Sequence of chain 1.A:
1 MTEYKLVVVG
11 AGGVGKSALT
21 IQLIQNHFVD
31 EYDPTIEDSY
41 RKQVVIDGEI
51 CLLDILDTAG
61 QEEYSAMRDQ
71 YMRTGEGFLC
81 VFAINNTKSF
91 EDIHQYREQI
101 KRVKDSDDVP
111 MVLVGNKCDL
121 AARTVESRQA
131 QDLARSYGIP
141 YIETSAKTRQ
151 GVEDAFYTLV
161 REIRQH

This small molecule binds to this protein.
Small molecule (SMILES): Nc1nc2c(ncn2[C@@H]2O[C@H](CO[P](=O)(O)O[P](=O)(O)NP(=O)(O)O)[C@@H](O)[C@H]2O)c(=O)[nH]1

Binding-site contacts:
Ligand atom O3A contacts residue GLY15 of chain 1.A at 3.2 Å (h-bond).
Ligand atom O2' contacts residue PHE28 of chain 1.A at 3.3 Å.
Ligand atom O2B contacts residue SER17 of chain 1.A at 2.9 Å (h-bond).
Ligand atom O3G contacts residue GLY12 of chain 1.A at 3.5 Å.
Ligand atom O1G contacts residue PRO34 of chain 1.A at 3.5 Å.
Ligand atom N3B contacts residue GLY13 of chain 1.A at 3.1 Å (h-bond).
Ligand atom O3' contacts residue ASP30 of chain 1.A at 2.9 Å (salt-bridge).
Ligand atom O2G contacts residue THR35 of chain 1.A at 2.9 Å (h-bond).
Ligand atom O6 contacts residue ASP119 of chain 1.A at 3.5 Å (salt-bridge).
Ligand atom O2G contacts residue MG1 of chain 1.C at 2.0 Å.
Ligand atom O1A contacts residue ALA18 of chain 1.A at 2.8 Å (h-bond).
Ligand atom PB contacts residue MG1 of chain 1.C at 3.2 Å.
Ligand atom C2' contacts residue VAL29 of chain 1.A at 3.4 Å (hydrophobic).
Ligand atom O1B contacts residue GLY13 of chain 1.A at 3.5 Å (h-bond).
Ligand atom O2B contacts residue LYS16 of chain 1.A at 3.6 Å (salt-bridge).
Ligand atom N2 contacts residue ASP119 of chain 1.A at 2.9 Å (salt-bridge).
Ligand atom O6 contacts residue ASN116 of chain 1.A at 3.3 Å (h-bond).
Ligand atom O1B contacts residue VAL14 of chain 1.A at 3.3 Å (h-bond).
Ligand atom N1 contacts residue ASP119 of chain 1.A at 2.8 Å (salt-bridge).
Ligand atom O2' contacts residue ASP30 of chain 1.A at 3.1 Å (salt-bridge).
Ligand atom C3' contacts residue GLU31 of chain 1.A at 3.5 Å.
Ligand atom N3B contacts residue MG1 of chain 1.C at 3.4 Å.
Ligand atom O6 contacts residue SER145 of chain 1.A at 3.5 Å.
Ligand atom O2' contacts residue VAL29 of chain 1.A at 2.7 Å (h-bond).
Ligand atom O2B contacts residue MG1 of chain 1.C at 2.1 Å.
Ligand atom O3G contacts residue LYS16 of chain 1.A at 2.7 Å (salt-bridge).
Ligand atom N7 contacts residue ASN116 of chain 1.A at 3.1 Å (h-bond).
Ligand atom C8 contacts residue GLY15 of chain 1.A at 3.6 Å.
Ligand atom C6 contacts residue ASP119 of chain 1.A at 3.6 Å.
Ligand atom O6 contacts residue LYS117 of chain 1.A at 3.3 Å.
Ligand atom O3G contacts residue GLY60 of chain 1.A at 2.8 Å (h-bond).
Ligand atom O6 contacts residue ALA146 of chain 1.A at 2.9 Å (h-bond).
Ligand atom O1B contacts residue LYS16 of chain 1.A at 2.8 Å (salt-bridge).
Ligand atom PG contacts residue MG1 of chain 1.C at 3.2 Å.
Ligand atom O1A contacts residue GLY15 of chain 1.A at 3.3 Å.
Ligand atom N2 contacts residue LEU120 of chain 1.A at 3.5 Å.
Ligand atom O1A contacts residue SER17 of chain 1.A at 3.4 Å (h-bond).
Ligand atom O4' contacts residue LYS117 of chain 1.A at 3.2 Å (salt-bridge).
Ligand atom O1B contacts residue GLY15 of chain 1.A at 3.1 Å (h-bond).
Ligand atom C5' contacts residue GLY13 of chain 1.A at 3.6 Å.